Sequence of chain 32.C:
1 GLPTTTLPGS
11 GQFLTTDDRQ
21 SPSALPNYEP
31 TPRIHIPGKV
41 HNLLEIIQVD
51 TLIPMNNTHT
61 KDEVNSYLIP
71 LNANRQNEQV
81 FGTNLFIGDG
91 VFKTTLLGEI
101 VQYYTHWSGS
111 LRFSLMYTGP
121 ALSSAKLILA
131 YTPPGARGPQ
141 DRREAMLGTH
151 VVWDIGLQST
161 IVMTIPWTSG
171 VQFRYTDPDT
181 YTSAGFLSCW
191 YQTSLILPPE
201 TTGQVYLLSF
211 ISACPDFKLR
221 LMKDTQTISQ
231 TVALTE

Binding-site contacts:
Ligand atom C5A contacts residue VAL122 of chain 32.A at 3.9 Å (hydrophobic).
Ligand atom C7C contacts residue TYR128 of chain 32.A at 3.5 Å (hydrophobic).
Ligand atom C1C contacts residue TYR152 of chain 32.A at 3.9 Å (hydrophobic).
Ligand atom C2B contacts residue TYR197 of chain 32.A at 3.3 Å (hydrophobic).
Ligand atom O1 contacts residue PHE186 of chain 32.A at 3.8 Å.
Ligand atom C31 contacts residue SER175 of chain 32.A at 3.5 Å.
Ligand atom O1B contacts residue MET221 of chain 32.A at 3.8 Å.
Ligand atom O1 contacts residue TYR152 of chain 32.A at 3.9 Å.
Ligand atom C5 contacts residue TYR152 of chain 32.A at 3.6 Å (hydrophobic).
Ligand atom C3B contacts residue LEU106 of chain 32.A at 3.8 Å (hydrophobic).
Ligand atom C3 contacts residue PHE186 of chain 32.A at 3.9 Å (hydrophobic).
Ligand atom C5C contacts residue ILE104 of chain 32.A at 4.0 Å (hydrophobic).
Ligand atom C4A contacts residue ASN198 of chain 32.A at 3.9 Å.
Ligand atom CL1 contacts residue ILE104 of chain 32.A at 3.6 Å.
Ligand atom O1 contacts residue ALA24 of chain 32.C at 3.4 Å.
Ligand atom C31 contacts residue PRO174 of chain 32.A at 3.3 Å (hydrophobic).
Ligand atom O1A contacts residue VAL122 of chain 32.A at 4.0 Å.
Ligand atom N2 contacts residue ALA24 of chain 32.C at 3.1 Å.
Ligand atom CL1 contacts residue MET221 of chain 32.A at 3.8 Å.
Ligand atom C3B contacts residue TYR197 of chain 32.A at 3.3 Å (hydrophobic).
Ligand atom C3 contacts residue PRO174 of chain 32.A at 3.7 Å (hydrophobic).
Ligand atom N2 contacts residue PRO174 of chain 32.A at 3.7 Å.
Ligand atom C31 contacts residue VAL176 of chain 32.A at 3.3 Å (hydrophobic).
Ligand atom C6C contacts residue VAL191 of chain 32.A at 3.3 Å (hydrophobic).
Ligand atom N3A contacts residue ASN219 of chain 32.A at 3.4 Å (h-bond).
Ligand atom C5C contacts residue TYR128 of chain 32.A at 3.7 Å (hydrophobic).
Ligand atom C4C contacts residue TYR152 of chain 32.A at 3.9 Å (hydrophobic).
Ligand atom C4 contacts residue PHE186 of chain 32.A at 3.7 Å (hydrophobic).
Ligand atom C2C contacts residue VAL188 of chain 32.A at 2.8 Å (hydrophobic).
Ligand atom C5A contacts residue CYS199 of chain 32.A at 3.9 Å (hydrophobic).
Ligand atom C4B contacts residue LEU106 of chain 32.A at 3.7 Å (hydrophobic).
Ligand atom C3C contacts residue TYR128 of chain 32.A at 3.6 Å (hydrophobic).
Ligand atom C4 contacts residue TYR152 of chain 32.A at 3.7 Å (hydrophobic).
Ligand atom C3C contacts residue VAL188 of chain 32.A at 3.3 Å (hydrophobic).
Ligand atom O1 contacts residue VAL188 of chain 32.A at 3.8 Å.
Ligand atom CM1 contacts residue CYS199 of chain 32.A at 3.8 Å (hydrophobic).
Ligand atom CL1 contacts residue ASN105 of chain 32.A at 3.3 Å.
Ligand atom N2 contacts residue PHE186 of chain 32.A at 4.0 Å.
Ligand atom C5 contacts residue PHE186 of chain 32.A at 3.7 Å (hydrophobic).
Ligand atom C31 contacts residue ALA150 of chain 32.A at 3.5 Å (hydrophobic).

Sequence of chain 33.C:
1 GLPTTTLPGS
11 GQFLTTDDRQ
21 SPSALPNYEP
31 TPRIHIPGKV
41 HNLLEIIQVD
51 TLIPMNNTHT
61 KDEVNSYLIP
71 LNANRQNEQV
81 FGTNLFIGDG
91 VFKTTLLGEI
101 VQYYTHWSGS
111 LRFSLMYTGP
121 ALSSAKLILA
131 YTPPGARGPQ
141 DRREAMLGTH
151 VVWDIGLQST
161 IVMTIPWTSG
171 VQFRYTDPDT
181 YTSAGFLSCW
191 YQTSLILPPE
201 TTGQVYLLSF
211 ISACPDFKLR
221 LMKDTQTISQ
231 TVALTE

This small molecule binds to this protein.
Small molecule (SMILES): Cc1cc(CCCCCCCOc2ccc(C3=N[C@@H](C)CO3)cc2Cl)on1

Sequence of chain 32.A:
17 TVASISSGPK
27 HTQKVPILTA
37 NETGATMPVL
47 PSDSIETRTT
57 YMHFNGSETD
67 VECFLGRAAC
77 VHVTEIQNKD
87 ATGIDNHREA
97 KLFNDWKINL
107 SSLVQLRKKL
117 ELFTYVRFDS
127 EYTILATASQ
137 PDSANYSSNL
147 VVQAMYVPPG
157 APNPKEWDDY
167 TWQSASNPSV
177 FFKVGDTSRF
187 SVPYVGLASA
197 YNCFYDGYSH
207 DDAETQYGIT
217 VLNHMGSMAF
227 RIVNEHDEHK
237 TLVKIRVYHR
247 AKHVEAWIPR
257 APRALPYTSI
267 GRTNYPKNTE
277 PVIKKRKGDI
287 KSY